Sequence of chain 1.B:
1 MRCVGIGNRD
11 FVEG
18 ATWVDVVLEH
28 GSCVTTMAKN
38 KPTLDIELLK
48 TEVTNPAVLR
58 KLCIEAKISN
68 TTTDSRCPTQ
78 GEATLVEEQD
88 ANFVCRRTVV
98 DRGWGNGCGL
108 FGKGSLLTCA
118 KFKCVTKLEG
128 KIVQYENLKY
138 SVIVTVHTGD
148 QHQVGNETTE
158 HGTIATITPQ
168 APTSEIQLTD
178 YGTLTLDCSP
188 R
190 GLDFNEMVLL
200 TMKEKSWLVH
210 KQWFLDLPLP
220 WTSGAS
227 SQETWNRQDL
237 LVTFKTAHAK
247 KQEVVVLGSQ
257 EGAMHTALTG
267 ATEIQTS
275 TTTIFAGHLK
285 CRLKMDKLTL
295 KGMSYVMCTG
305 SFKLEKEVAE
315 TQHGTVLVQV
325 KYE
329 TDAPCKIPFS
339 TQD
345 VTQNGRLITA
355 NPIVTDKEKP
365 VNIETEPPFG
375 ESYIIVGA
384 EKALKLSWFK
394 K

Sequence of chain 1.A:
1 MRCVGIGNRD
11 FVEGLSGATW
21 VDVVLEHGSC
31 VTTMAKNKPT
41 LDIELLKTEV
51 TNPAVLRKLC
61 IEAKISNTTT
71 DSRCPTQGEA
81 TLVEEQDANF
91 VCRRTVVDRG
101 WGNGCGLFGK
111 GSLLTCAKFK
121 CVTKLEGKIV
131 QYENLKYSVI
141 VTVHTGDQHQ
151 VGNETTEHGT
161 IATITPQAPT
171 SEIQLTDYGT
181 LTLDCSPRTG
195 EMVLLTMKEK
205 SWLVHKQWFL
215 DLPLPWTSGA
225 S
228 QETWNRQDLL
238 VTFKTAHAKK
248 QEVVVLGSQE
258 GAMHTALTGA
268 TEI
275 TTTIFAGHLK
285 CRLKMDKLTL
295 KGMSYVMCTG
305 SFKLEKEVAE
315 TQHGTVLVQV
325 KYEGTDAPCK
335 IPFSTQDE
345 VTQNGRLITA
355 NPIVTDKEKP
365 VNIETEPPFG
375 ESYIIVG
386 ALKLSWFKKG

Binding-site contacts:
Ligand atom O4 contacts residue ASP147 of chain 1.A at 3.0 Å (salt-bridge).
Ligand atom C1 contacts residue HIS149 of chain 1.A at 3.9 Å.
Ligand atom N2 contacts residue HIS149 of chain 1.A at 4.3 Å.
Ligand atom C1 contacts residue HIS158 of chain 1.A at 3.9 Å.
Ligand atom C7 contacts residue ASN153 of chain 1.A at 3.4 Å.
Ligand atom O2 contacts residue GLU157 of chain 1.A at 4.2 Å.
Ligand atom C2 contacts residue HIS158 of chain 1.A at 3.8 Å.
Ligand atom O5 contacts residue HIS149 of chain 1.A at 3.4 Å.
Ligand atom C2 contacts residue ASN153 of chain 1.A at 2.5 Å.
Ligand atom C6 contacts residue HIS149 of chain 1.A at 3.3 Å.
Ligand atom O2 contacts residue HIS158 of chain 1.A at 4.0 Å.
Ligand atom C1 contacts residue ASN153 of chain 1.A at 1.4 Å.
Ligand atom C8 contacts residue GLY102 of chain 1.B at 3.4 Å.
Ligand atom C6 contacts residue HIS149 of chain 1.A at 3.6 Å.
Ligand atom C6 contacts residue HIS158 of chain 1.A at 4.1 Å.
Ligand atom C2 contacts residue HIS149 of chain 1.A at 3.9 Å.
Ligand atom N2 contacts residue ASN153 of chain 1.A at 3.0 Å (h-bond).
Ligand atom C4 contacts residue ASP147 of chain 1.A at 4.4 Å.
Ligand atom O6 contacts residue ASN153 of chain 1.A at 4.5 Å.
Ligand atom O5 contacts residue HIS158 of chain 1.A at 3.2 Å (h-bond).
Ligand atom O6 contacts residue HIS149 of chain 1.A at 4.3 Å.
Ligand atom C3 contacts residue HIS149 of chain 1.A at 4.5 Å.
Ligand atom C5 contacts residue ASN153 of chain 1.A at 3.6 Å.
Ligand atom C5 contacts residue HIS149 of chain 1.A at 3.4 Å.
Ligand atom O7 contacts residue HIS149 of chain 1.A at 2.8 Å (h-bond).
Ligand atom C7 contacts residue HIS149 of chain 1.A at 3.8 Å.
Ligand atom C6 contacts residue ASP147 of chain 1.A at 3.7 Å.
Ligand atom O4 contacts residue HIS149 of chain 1.A at 4.0 Å.
Ligand atom C5 contacts residue HIS149 of chain 1.A at 4.0 Å.
Ligand atom C4 contacts residue HIS149 of chain 1.A at 3.5 Å.
Ligand atom C5 contacts residue HIS158 of chain 1.A at 4.2 Å.
Ligand atom O5 contacts residue HIS149 of chain 1.A at 3.0 Å (h-bond).
Ligand atom C1 contacts residue HIS158 of chain 1.A at 3.2 Å.
Ligand atom C1 contacts residue HIS149 of chain 1.A at 4.0 Å.
Ligand atom O5 contacts residue ASN153 of chain 1.A at 2.3 Å (h-bond).
Ligand atom O6 contacts residue HIS158 of chain 1.A at 2.9 Å (h-bond).
Ligand atom O7 contacts residue ASN153 of chain 1.A at 3.4 Å (h-bond).
Ligand atom C4 contacts residue ASN153 of chain 1.A at 4.2 Å.
Ligand atom C3 contacts residue ASN153 of chain 1.A at 3.9 Å.

A small-molecule ligand and the protein it binds are described below.
Small molecule (SMILES): CC(=O)N[C@H]1CO[C@H](CO[C@@H]2O[C@@H](C)[C@@H](O)[C@@H](O)[C@@H]2O)[C@@H](O)[C@@H]1O